Sequence of chain 1.B:
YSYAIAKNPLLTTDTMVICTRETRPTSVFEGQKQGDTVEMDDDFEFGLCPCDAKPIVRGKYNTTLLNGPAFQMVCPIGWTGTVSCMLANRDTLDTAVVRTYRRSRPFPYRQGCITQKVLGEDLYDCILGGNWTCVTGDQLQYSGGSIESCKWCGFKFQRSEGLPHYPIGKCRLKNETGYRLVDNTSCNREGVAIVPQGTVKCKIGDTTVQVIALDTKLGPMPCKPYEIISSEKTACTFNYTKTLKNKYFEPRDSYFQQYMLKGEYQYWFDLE

Sequence of chain 1.A:
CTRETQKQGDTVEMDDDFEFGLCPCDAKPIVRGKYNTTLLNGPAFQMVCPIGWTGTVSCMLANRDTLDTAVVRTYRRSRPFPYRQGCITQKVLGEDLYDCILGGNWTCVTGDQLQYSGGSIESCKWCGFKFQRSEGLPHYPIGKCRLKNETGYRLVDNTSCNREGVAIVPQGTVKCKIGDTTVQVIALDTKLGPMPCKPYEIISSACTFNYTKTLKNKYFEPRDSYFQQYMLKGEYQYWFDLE

Binding-site contacts:
Ligand atom O7 contacts residue ASN298 of chain 1.B at 3.5 Å (h-bond).
Ligand atom C2 contacts residue ASN298 of chain 1.B at 2.4 Å.
Ligand atom C4 contacts residue ASN298 of chain 1.B at 4.2 Å.
Ligand atom C5 contacts residue ASN298 of chain 1.B at 3.6 Å.
Ligand atom C7 contacts residue ILE283 of chain 1.A at 4.4 Å (hydrophobic).
Ligand atom O5 contacts residue ASN298 of chain 1.B at 2.3 Å (h-bond).
Ligand atom O7 contacts residue ILE283 of chain 1.A at 3.4 Å.
Ligand atom C3 contacts residue ASN298 of chain 1.B at 3.8 Å.
Ligand atom C1 contacts residue ASN298 of chain 1.B at 1.4 Å.
Ligand atom C8 contacts residue TRP327 of chain 1.B at 4.1 Å (hydrophobic).
Ligand atom C7 contacts residue ASN298 of chain 1.B at 3.4 Å.
Ligand atom N2 contacts residue ASN298 of chain 1.B at 2.9 Å (h-bond).

The protein below binds the small molecule below.
Small molecule (SMILES): CC(=O)N[C@@H]1[C@@H](O)[C@H](O)[C@@H](CO)O[C@H]1O